The protein below binds the small molecule below.
Small molecule (SMILES): N[C@@H](CCC(=O)O)C(=O)O

Binding-site contacts:
Ligand atom C contacts residue GLY228 of chain 1.F at 4.0 Å.
Ligand atom CD contacts residue LYS225 of chain 1.F at 4.0 Å.
Ligand atom CG contacts residue LYS225 of chain 1.F at 3.7 Å.
Ligand atom OE2 contacts residue VAL227 of chain 1.F at 3.3 Å (h-bond).
Ligand atom C contacts residue GLY229 of chain 1.F at 3.6 Å.
Ligand atom OE1 contacts residue PHE230 of chain 1.F at 3.5 Å (h-bond).
Ligand atom CD contacts residue GLY229 of chain 1.F at 4.3 Å.
Ligand atom CD contacts residue GLY228 of chain 1.F at 4.5 Å.
Ligand atom CG contacts residue VAL227 of chain 1.F at 4.0 Å (hydrophobic).
Ligand atom CD contacts residue ALA224 of chain 1.F at 4.5 Å (hydrophobic).
Ligand atom OE1 contacts residue VAL227 of chain 1.F at 3.5 Å (h-bond).
Ligand atom CB contacts residue ARG129 of chain 1.F at 3.7 Å.
Ligand atom O contacts residue GLY229 of chain 1.F at 3.8 Å.
Ligand atom OXT contacts residue GLY228 of chain 1.F at 4.0 Å.
Ligand atom CD contacts residue PHE230 of chain 1.F at 4.2 Å (hydrophobic).
Ligand atom CD contacts residue ARG129 of chain 1.F at 3.7 Å.
Ligand atom N contacts residue ARG129 of chain 1.F at 4.1 Å.
Ligand atom OE1 contacts residue ASN231 of chain 1.F at 4.4 Å.
Ligand atom O contacts residue ARG129 of chain 1.F at 3.3 Å (salt-bridge).
Ligand atom OE2 contacts residue ALA224 of chain 1.F at 3.4 Å (h-bond).
Ligand atom OE2 contacts residue PHE230 of chain 1.F at 3.8 Å.
Ligand atom CA contacts residue ARG129 of chain 1.F at 3.1 Å.
Ligand atom OE1 contacts residue GLY228 of chain 1.F at 4.3 Å.
Ligand atom OE2 contacts residue LYS225 of chain 1.F at 3.4 Å (salt-bridge).
Ligand atom CD contacts residue VAL227 of chain 1.F at 3.3 Å (hydrophobic).
Ligand atom C contacts residue ARG129 of chain 1.F at 3.4 Å.
Ligand atom OE2 contacts residue ARG129 of chain 1.F at 4.0 Å.
Ligand atom CG contacts residue GLY228 of chain 1.F at 4.3 Å.
Ligand atom O contacts residue GLY228 of chain 1.F at 4.0 Å.
Ligand atom OXT contacts residue ARG129 of chain 1.F at 4.3 Å.
Ligand atom OE1 contacts residue GLY229 of chain 1.F at 3.6 Å (h-bond).
Ligand atom OXT contacts residue GLY229 of chain 1.F at 3.1 Å (h-bond).
Ligand atom CG contacts residue ARG129 of chain 1.F at 2.6 Å.

Sequence of chain 1.F:
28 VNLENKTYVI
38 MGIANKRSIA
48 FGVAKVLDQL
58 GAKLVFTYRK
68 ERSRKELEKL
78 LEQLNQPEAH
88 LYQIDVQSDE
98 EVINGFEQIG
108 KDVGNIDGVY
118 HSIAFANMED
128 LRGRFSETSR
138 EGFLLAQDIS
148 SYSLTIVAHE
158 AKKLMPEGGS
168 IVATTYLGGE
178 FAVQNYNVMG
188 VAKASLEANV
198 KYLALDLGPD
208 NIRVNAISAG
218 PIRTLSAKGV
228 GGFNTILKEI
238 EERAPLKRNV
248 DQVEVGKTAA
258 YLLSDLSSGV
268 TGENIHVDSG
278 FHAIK